The protein below binds the small molecule below.
Small molecule (SMILES): CC[C@H](C)[C@@H](C=O)NC(=O)[C@@H](NC(=O)[C@H](CC(C)C)NC(=O)[C@@H](N)[C@@H](C)O)C(C)C

Sequence of chain 1.A:
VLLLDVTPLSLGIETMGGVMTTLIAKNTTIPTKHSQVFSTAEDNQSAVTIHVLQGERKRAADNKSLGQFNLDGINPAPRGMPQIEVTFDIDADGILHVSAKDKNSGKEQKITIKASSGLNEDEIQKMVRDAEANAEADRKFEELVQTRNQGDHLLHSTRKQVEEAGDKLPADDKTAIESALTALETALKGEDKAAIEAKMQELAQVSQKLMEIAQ

Binding-site contacts:
Ligand atom CG2 contacts residue THR40 of chain 1.A at 4.2 Å.
Ligand atom CG2 contacts residue GLN36 of chain 1.A at 4.2 Å.
Ligand atom N contacts residue SER39 of chain 1.A at 3.4 Å (h-bond).
Ligand atom C contacts residue THR15 of chain 1.A at 4.2 Å.
Ligand atom CG2 contacts residue MET16 of chain 1.A at 3.9 Å (hydrophobic).
Ligand atom CA contacts residue SER39 of chain 1.A at 4.3 Å.
Ligand atom CG1 contacts residue SER39 of chain 1.A at 4.0 Å.
Ligand atom CA contacts residue PHE38 of chain 1.A at 4.3 Å (hydrophobic).
Ligand atom O contacts residue SER39 of chain 1.A at 3.1 Å (h-bond).
Ligand atom CB contacts residue GLU14 of chain 1.A at 4.2 Å.
Ligand atom CG1 contacts residue THR40 of chain 1.A at 3.4 Å.
Ligand atom CG2 contacts residue ALA41 of chain 1.A at 3.6 Å (hydrophobic).
Ligand atom CA contacts residue SER39 of chain 1.A at 3.7 Å.
Ligand atom C contacts residue GLN45 of chain 1.A at 4.3 Å.
Ligand atom O contacts residue MET16 of chain 1.A at 2.5 Å (h-bond).
Ligand atom CD1 contacts residue ILE50 of chain 1.A at 3.4 Å (hydrophobic).
Ligand atom N contacts residue THR49 of chain 1.A at 4.3 Å.
Ligand atom CD2 contacts residue PHE38 of chain 1.A at 3.1 Å (hydrophobic).
Ligand atom C contacts residue PHE38 of chain 1.A at 4.3 Å (hydrophobic).
Ligand atom N contacts residue GLN45 of chain 1.A at 3.7 Å.
Ligand atom C contacts residue SER39 of chain 1.A at 4.1 Å.
Ligand atom O contacts residue VAL48 of chain 1.A at 4.3 Å.
Ligand atom C contacts residue SER39 of chain 1.A at 4.3 Å.
Ligand atom O contacts residue ALA41 of chain 1.A at 3.8 Å.
Ligand atom CG contacts residue VAL48 of chain 1.A at 4.1 Å (hydrophobic).
Ligand atom CG contacts residue SER39 of chain 1.A at 4.2 Å.
Ligand atom O contacts residue PHE38 of chain 1.A at 3.2 Å.
Ligand atom O contacts residue THR40 of chain 1.A at 4.3 Å.
Ligand atom CG1 contacts residue MET16 of chain 1.A at 4.0 Å (hydrophobic).
Ligand atom CD1 contacts residue THR49 of chain 1.A at 4.1 Å.
Ligand atom CD1 contacts residue THR21 of chain 1.A at 3.9 Å.
Ligand atom CD2 contacts residue SER39 of chain 1.A at 3.4 Å.
Ligand atom C contacts residue MET16 of chain 1.A at 3.8 Å (hydrophobic).
Ligand atom O contacts residue THR15 of chain 1.A at 3.2 Å.
Ligand atom CB contacts residue ALA41 of chain 1.A at 3.9 Å (hydrophobic).
Ligand atom CG1 contacts residue ALA41 of chain 1.A at 3.5 Å (hydrophobic).
Ligand atom CD1 contacts residue ILE13 of chain 1.A at 3.6 Å (hydrophobic).
Ligand atom O contacts residue SER39 of chain 1.A at 4.2 Å.
Ligand atom O contacts residue GLN45 of chain 1.A at 3.1 Å (h-bond).
Ligand atom C contacts residue ALA41 of chain 1.A at 4.3 Å (hydrophobic).